Sequence of chain 1.B:
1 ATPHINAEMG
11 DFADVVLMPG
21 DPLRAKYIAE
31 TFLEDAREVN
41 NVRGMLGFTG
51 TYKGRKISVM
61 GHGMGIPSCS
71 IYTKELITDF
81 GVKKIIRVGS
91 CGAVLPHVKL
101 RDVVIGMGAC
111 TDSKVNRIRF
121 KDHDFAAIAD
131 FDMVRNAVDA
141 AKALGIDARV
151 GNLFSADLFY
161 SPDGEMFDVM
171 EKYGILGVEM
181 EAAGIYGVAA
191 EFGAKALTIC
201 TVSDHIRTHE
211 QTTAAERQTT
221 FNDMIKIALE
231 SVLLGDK

Binding-site contacts:
Ligand atom N2 contacts residue MET180 of chain 2.A at 3.8 Å.
Ligand atom N1 contacts residue VAL178 of chain 2.A at 3.6 Å.
Ligand atom N3 contacts residue VAL178 of chain 2.A at 3.7 Å.
Ligand atom O6 contacts residue ILE206 of chain 2.A at 3.1 Å.
Ligand atom O3' contacts residue HIS4 of chain 1.B at 2.9 Å (h-bond).
Ligand atom N3 contacts residue MET180 of chain 2.A at 3.5 Å.
Ligand atom C4 contacts residue GLU179 of chain 2.A at 3.9 Å.
Ligand atom O3' contacts residue PHE159 of chain 2.A at 3.6 Å.
Ligand atom C2 contacts residue VAL178 of chain 2.A at 3.7 Å (hydrophobic).
Ligand atom N3 contacts residue GLU179 of chain 2.A at 3.7 Å.
Ligand atom C4 contacts residue PHE159 of chain 2.A at 3.9 Å (hydrophobic).
Ligand atom C1' contacts residue SO41 of chain 2.E at 3.8 Å.
Ligand atom C8 contacts residue VAL178 of chain 2.A at 4.0 Å (hydrophobic).
Ligand atom C5 contacts residue GLY92 of chain 2.A at 3.6 Å.
Ligand atom C3' contacts residue MET64 of chain 2.A at 3.5 Å (hydrophobic).
Ligand atom C2 contacts residue PHE159 of chain 2.A at 3.8 Å (hydrophobic).
Ligand atom N7 contacts residue VAL178 of chain 2.A at 3.7 Å.
Ligand atom N2 contacts residue PHE159 of chain 2.A at 3.9 Å.
Ligand atom N2 contacts residue VAL178 of chain 2.A at 3.7 Å.
Ligand atom N7 contacts residue CYS91 of chain 2.A at 3.5 Å.
Ligand atom C6 contacts residue VAL178 of chain 2.A at 3.5 Å (hydrophobic).
Ligand atom C8 contacts residue CYS91 of chain 2.A at 3.6 Å (hydrophobic).
Ligand atom N9 contacts residue SER90 of chain 2.A at 3.9 Å.
Ligand atom N2 contacts residue ALA156 of chain 2.A at 3.6 Å.
Ligand atom N2 contacts residue GLU179 of chain 2.A at 3.9 Å.
Ligand atom C6 contacts residue GLY92 of chain 2.A at 3.9 Å.
Ligand atom C3' contacts residue HIS4 of chain 1.B at 3.2 Å.
Ligand atom C8 contacts residue SER90 of chain 2.A at 3.6 Å.
Ligand atom C1' contacts residue SER90 of chain 2.A at 3.7 Å.
Ligand atom C3' contacts residue ARG43 of chain 1.B at 3.4 Å.
Ligand atom C2' contacts residue SO41 of chain 2.E at 3.5 Å.
Ligand atom N7 contacts residue GLY92 of chain 2.A at 3.3 Å (h-bond).
Ligand atom N9 contacts residue VAL178 of chain 2.A at 3.9 Å.
Ligand atom C5 contacts residue VAL178 of chain 2.A at 3.3 Å (hydrophobic).
Ligand atom N3 contacts residue PHE159 of chain 2.A at 3.7 Å.
Ligand atom C1' contacts residue GLU179 of chain 2.A at 4.0 Å.
Ligand atom C2' contacts residue ARG43 of chain 1.B at 3.6 Å.
Ligand atom C4 contacts residue VAL178 of chain 2.A at 3.4 Å (hydrophobic).
Ligand atom O1' contacts residue MET180 of chain 2.A at 4.0 Å.
Ligand atom O6 contacts residue GLY92 of chain 2.A at 3.5 Å.

Sequence of chain 2.A:
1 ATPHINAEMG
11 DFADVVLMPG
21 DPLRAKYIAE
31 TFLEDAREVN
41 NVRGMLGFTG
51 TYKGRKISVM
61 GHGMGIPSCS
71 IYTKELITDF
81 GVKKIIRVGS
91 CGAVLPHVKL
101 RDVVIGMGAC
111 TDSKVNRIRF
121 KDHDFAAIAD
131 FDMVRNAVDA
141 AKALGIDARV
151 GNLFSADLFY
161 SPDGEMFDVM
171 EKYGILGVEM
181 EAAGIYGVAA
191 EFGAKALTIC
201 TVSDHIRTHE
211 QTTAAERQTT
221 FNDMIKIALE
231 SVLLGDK

A protein and the small-molecule ligand that binds it are described below.
Small molecule (SMILES): Nc1nc2c(ncn2COCCO)c(=O)[nH]1